Sequence of chain 1.A:
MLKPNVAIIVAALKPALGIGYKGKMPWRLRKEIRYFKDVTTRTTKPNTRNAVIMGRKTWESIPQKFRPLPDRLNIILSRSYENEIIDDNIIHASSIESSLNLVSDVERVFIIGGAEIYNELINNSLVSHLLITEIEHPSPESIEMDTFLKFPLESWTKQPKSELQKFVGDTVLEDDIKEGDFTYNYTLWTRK

Binding-site contacts:
Ligand atom C contacts residue PHE167 of chain 1.A at 3.9 Å (hydrophobic).
Ligand atom N contacts residue ASN5 of chain 1.A at 2.6 Å (h-bond).
Ligand atom C contacts residue ALA7 of chain 1.A at 4.1 Å (hydrophobic).
Ligand atom OXT contacts residue ARG108 of chain 1.A at 4.0 Å.
Ligand atom C contacts residue ASN5 of chain 1.A at 4.0 Å.
Ligand atom O contacts residue HIS129 of chain 1.A at 3.1 Å (h-bond).
Ligand atom O contacts residue PHE167 of chain 1.A at 4.2 Å.
Ligand atom CA contacts residue ASN5 of chain 1.A at 3.6 Å.
Ligand atom CA contacts residue PHE167 of chain 1.A at 4.5 Å (hydrophobic).
Ligand atom N contacts residue ALA7 of chain 1.A at 4.4 Å.
Ligand atom C contacts residue ARG108 of chain 1.A at 4.5 Å.
Ligand atom C contacts residue HIS129 of chain 1.A at 4.2 Å.
Ligand atom OXT contacts residue PHE167 of chain 1.A at 3.5 Å.
Ligand atom CA contacts residue VAL109 of chain 1.A at 3.5 Å (hydrophobic).
Ligand atom O contacts residue VAL6 of chain 1.A at 4.0 Å.
Ligand atom O contacts residue ASN5 of chain 1.A at 4.1 Å.
Ligand atom N contacts residue VAL6 of chain 1.A at 4.2 Å.
Ligand atom O contacts residue SER128 of chain 1.A at 3.7 Å.
Ligand atom CA contacts residue VAL6 of chain 1.A at 4.2 Å (hydrophobic).
Ligand atom CA contacts residue ALA7 of chain 1.A at 3.7 Å (hydrophobic).
Ligand atom N contacts residue ARG108 of chain 1.A at 3.3 Å.
Ligand atom N contacts residue VAL109 of chain 1.A at 2.9 Å (h-bond).
Ligand atom CA contacts residue ARG108 of chain 1.A at 3.7 Å.
Ligand atom O contacts residue ALA7 of chain 1.A at 3.9 Å.

This small molecule binds to this protein.
Small molecule (SMILES): NCC(=O)O